Binding-site contacts:
Ligand atom N6 contacts residue ASN57 of chain 1.A at 2.8 Å (h-bond).
Ligand atom C16 contacts residue THR56 of chain 1.A at 3.3 Å.
Ligand atom C11 contacts residue GLY252 of chain 1.A at 4.3 Å.
Ligand atom O4 contacts residue LYS227 of chain 1.A at 3.6 Å (salt-bridge).
Ligand atom C11 contacts residue LYS227 of chain 1.A at 4.3 Å.
Ligand atom N5 contacts residue HIS58 of chain 1.A at 3.8 Å.
Ligand atom C17 contacts residue GLU185 of chain 1.A at 3.6 Å.
Ligand atom C14 contacts residue GLY252 of chain 1.A at 3.2 Å.
Ligand atom C16 contacts residue SER59 of chain 1.A at 4.4 Å.
Ligand atom C16 contacts residue HIS253 of chain 1.A at 3.2 Å.
Ligand atom C16 contacts residue HIS58 of chain 1.A at 3.0 Å.
Ligand atom O1 contacts residue LYS227 of chain 1.A at 4.3 Å.
Ligand atom C10 contacts residue ARG137 of chain 1.A at 4.2 Å.
Ligand atom O4 contacts residue A5F1 of chain 1.B at 3.9 Å.
Ligand atom C15 contacts residue HIS58 of chain 1.A at 3.2 Å.
Ligand atom O1 contacts residue HIS253 of chain 1.A at 4.2 Å.
Ligand atom C14 contacts residue LYS227 of chain 1.A at 3.3 Å.
Ligand atom C11 contacts residue HIS253 of chain 1.A at 3.6 Å.
Ligand atom C8 contacts residue ASN57 of chain 1.A at 4.1 Å.
Ligand atom C7 contacts residue HIS58 of chain 1.A at 4.3 Å.
Ligand atom C13 contacts residue A5F1 of chain 1.B at 4.2 Å.
Ligand atom O1 contacts residue GLY252 of chain 1.A at 4.0 Å.
Ligand atom C15 contacts residue A5F1 of chain 1.B at 2.9 Å.
Ligand atom C11 contacts residue A5F1 of chain 1.B at 4.1 Å.
Ligand atom C15 contacts residue HIS253 of chain 1.A at 3.8 Å.
Ligand atom C13 contacts residue LYS227 of chain 1.A at 4.4 Å.
Ligand atom C14 contacts residue A5F1 of chain 1.B at 3.5 Å.
Ligand atom C8 contacts residue HIS58 of chain 1.A at 3.6 Å.
Ligand atom C14 contacts residue HIS253 of chain 1.A at 3.1 Å.
Ligand atom C11 contacts residue HIS58 of chain 1.A at 3.9 Å.
Ligand atom O2 contacts residue GLU185 of chain 1.A at 4.0 Å.
Ligand atom N6 contacts residue HIS58 of chain 1.A at 3.5 Å (h-bond).
Ligand atom C16 contacts residue ASN57 of chain 1.A at 3.9 Å.

A protein and the small-molecule ligand that binds it are described below.
Small molecule (SMILES): COC(=O)[C@@H](N)C(C)(C)NC(=O)OC(C)(C)C

Sequence of chain 1.A:
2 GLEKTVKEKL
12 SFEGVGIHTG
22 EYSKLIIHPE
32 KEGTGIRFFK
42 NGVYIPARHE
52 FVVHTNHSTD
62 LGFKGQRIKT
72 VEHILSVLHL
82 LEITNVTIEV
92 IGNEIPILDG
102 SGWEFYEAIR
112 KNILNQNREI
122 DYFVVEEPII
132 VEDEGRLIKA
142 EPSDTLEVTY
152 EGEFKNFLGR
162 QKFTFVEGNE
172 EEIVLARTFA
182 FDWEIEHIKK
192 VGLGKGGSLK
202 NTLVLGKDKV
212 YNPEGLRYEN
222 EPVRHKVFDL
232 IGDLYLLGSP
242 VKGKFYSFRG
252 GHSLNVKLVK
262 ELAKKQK